This small molecule binds to this protein.
Small molecule (SMILES): [NH3+][Pt]1([NH3+])OC(=O)C2(CCC2)C(=O)O1

Sequence of chain 1.A:
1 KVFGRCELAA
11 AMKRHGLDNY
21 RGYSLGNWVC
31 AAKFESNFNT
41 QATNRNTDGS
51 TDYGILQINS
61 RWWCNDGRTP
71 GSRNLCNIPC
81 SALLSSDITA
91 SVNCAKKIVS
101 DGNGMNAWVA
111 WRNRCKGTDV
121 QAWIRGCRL

Binding-site contacts:
Ligand atom O4 contacts residue LYS96 of chain 1.A at 3.9 Å.
Ligand atom O2 contacts residue VAL92 of chain 1.A at 3.9 Å.
Ligand atom C2 contacts residue VAL92 of chain 1.A at 3.2 Å (hydrophobic).
Ligand atom C2 contacts residue HIS15 of chain 1.A at 3.4 Å.
Ligand atom O1 contacts residue HIS15 of chain 1.A at 4.2 Å.
Ligand atom C1 contacts residue LYS96 of chain 1.A at 4.2 Å.
Ligand atom C1 contacts residue ASN93 of chain 1.A at 4.5 Å.
Ligand atom C2 contacts residue THR89 of chain 1.A at 4.3 Å.
Ligand atom N1 contacts residue ARG14 of chain 1.A at 3.8 Å.
Ligand atom O4 contacts residue ASN93 of chain 1.A at 3.3 Å (h-bond).
Ligand atom O2 contacts residue THR89 of chain 1.A at 3.6 Å.
Ligand atom C2 contacts residue ASN93 of chain 1.A at 3.0 Å.
Ligand atom N1 contacts residue HIS15 of chain 1.A at 3.2 Å (h-bond).
Ligand atom O2 contacts residue ASN93 of chain 1.A at 3.9 Å.
Ligand atom O2 contacts residue HIS15 of chain 1.A at 2.9 Å (h-bond).
Ligand atom PT1 contacts residue THR89 of chain 1.A at 4.4 Å.
Ligand atom PT1 contacts residue HIS15 of chain 1.A at 2.2 Å.
Ligand atom C2 contacts residue LYS96 of chain 1.A at 3.2 Å.
Ligand atom O2 contacts residue LYS96 of chain 1.A at 4.4 Å.